This small molecule binds to this protein.
Small molecule (SMILES): CCc1nc(N)nc(N)c1OCCCOc1ccc(-c2c(N)nc(N)nc2CC)cc1

Binding-site contacts:
Ligand atom N3 contacts residue GLU30 of chain 1.A at 2.8 Å (salt-bridge).
Ligand atom C12 contacts residue PHE34 of chain 1.A at 3.5 Å (hydrophobic).
Ligand atom N8 contacts residue THR136 of chain 1.A at 3.6 Å (h-bond).
Ligand atom C31 contacts residue PHE31 of chain 1.A at 3.5 Å (hydrophobic).
Ligand atom N1 contacts residue VAL8 of chain 1.A at 3.4 Å.
Ligand atom N28 contacts residue PRO61 of chain 1.A at 3.4 Å.
Ligand atom C2 contacts residue PHE34 of chain 1.A at 3.8 Å (hydrophobic).
Ligand atom N8 contacts residue ILE7 of chain 1.A at 3.8 Å.
Ligand atom C9 contacts residue GLU30 of chain 1.A at 3.6 Å.
Ligand atom C10 contacts residue PHE31 of chain 1.A at 3.4 Å (hydrophobic).
Ligand atom N1 contacts residue PHE34 of chain 1.A at 3.5 Å.
Ligand atom N7 contacts residue VAL115 of chain 1.A at 3.1 Å (h-bond).
Ligand atom C21 contacts residue PHE31 of chain 1.A at 3.5 Å (hydrophobic).
Ligand atom O11 contacts residue NDP1 of chain 1.C at 3.5 Å.
Ligand atom N8 contacts residue GLU30 of chain 1.A at 2.7 Å (salt-bridge).
Ligand atom C2 contacts residue GLU30 of chain 1.A at 3.5 Å.
Ligand atom C2 contacts residue ALA9 of chain 1.A at 3.6 Å (hydrophobic).
Ligand atom N1 contacts residue NDP1 of chain 1.C at 3.6 Å.
Ligand atom N3 contacts residue PHE34 of chain 1.A at 3.9 Å.
Ligand atom C5 contacts residue NDP1 of chain 1.C at 3.3 Å.
Ligand atom N7 contacts residue TYR121 of chain 1.A at 3.6 Å (h-bond).
Ligand atom N7 contacts residue ILE7 of chain 1.A at 3.0 Å (h-bond).
Ligand atom N7 contacts residue PHE34 of chain 1.A at 3.6 Å.
Ligand atom N8 contacts residue VAL8 of chain 1.A at 3.4 Å (h-bond).
Ligand atom N1 contacts residue ALA9 of chain 1.A at 3.7 Å.
Ligand atom C6 contacts residue PHE34 of chain 1.A at 3.4 Å (hydrophobic).
Ligand atom C2 contacts residue VAL8 of chain 1.A at 3.7 Å (hydrophobic).
Ligand atom C6 contacts residue ILE7 of chain 1.A at 3.7 Å (hydrophobic).
Ligand atom N7 contacts residue NDP1 of chain 1.C at 3.4 Å (h-bond).
Ligand atom C27 contacts residue PRO61 of chain 1.A at 3.6 Å (hydrophobic).
Ligand atom N8 contacts residue ALA9 of chain 1.A at 3.7 Å.
Ligand atom N29 contacts residue PRO26 of chain 1.A at 3.6 Å.
Ligand atom C4 contacts residue GLU30 of chain 1.A at 3.7 Å.
Ligand atom C6 contacts residue NDP1 of chain 1.C at 3.2 Å.
Ligand atom C5 contacts residue PHE34 of chain 1.A at 3.7 Å (hydrophobic).
Ligand atom C18 contacts residue LEU22 of chain 1.A at 3.8 Å (hydrophobic).
Ligand atom C20 contacts residue PRO61 of chain 1.A at 3.5 Å (hydrophobic).
Ligand atom N1 contacts residue ILE7 of chain 1.A at 3.6 Å.
Ligand atom N28 contacts residue ASP21 of chain 1.A at 3.8 Å.
Ligand atom C30 contacts residue PHE31 of chain 1.A at 3.6 Å (hydrophobic).

Sequence of chain 1.A:
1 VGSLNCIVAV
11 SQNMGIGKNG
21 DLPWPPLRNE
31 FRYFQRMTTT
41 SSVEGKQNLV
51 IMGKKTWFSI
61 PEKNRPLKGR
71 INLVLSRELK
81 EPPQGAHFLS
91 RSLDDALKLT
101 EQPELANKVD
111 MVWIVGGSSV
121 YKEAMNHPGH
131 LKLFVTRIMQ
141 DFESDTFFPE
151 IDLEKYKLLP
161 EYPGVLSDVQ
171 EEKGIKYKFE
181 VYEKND